Binding-site contacts:
Ligand atom C20 contacts residue SER123 of chain 2.A at 3.3 Å.
Ligand atom O1 contacts residue HIS49 of chain 3.A at 4.0 Å.
Ligand atom C1 contacts residue VAL124 of chain 2.A at 4.1 Å (hydrophobic).
Ligand atom C27 contacts residue ASP45 of chain 3.A at 4.2 Å.
Ligand atom O2 contacts residue PRO120 of chain 2.A at 3.6 Å.
Ligand atom C2 contacts residue VAL124 of chain 2.A at 3.8 Å (hydrophobic).
Ligand atom C16 contacts residue PRO120 of chain 2.A at 3.7 Å (hydrophobic).
Ligand atom C8 contacts residue THR127 of chain 2.A at 3.7 Å.
Ligand atom C27 contacts residue HIS49 of chain 3.A at 4.1 Å.
Ligand atom C26 contacts residue LEU35 of chain 3.A at 4.0 Å (hydrophobic).
Ligand atom C26 contacts residue ARG34 of chain 3.A at 4.0 Å.
Ligand atom C7 contacts residue VAL124 of chain 2.A at 4.3 Å (hydrophobic).
Ligand atom C28 contacts residue ARG48 of chain 3.A at 3.5 Å.
Ligand atom C20 contacts residue PRO120 of chain 2.A at 4.1 Å (hydrophobic).
Ligand atom C26 contacts residue PHE40 of chain 3.A at 4.2 Å (hydrophobic).
Ligand atom C26 contacts residue GLY31 of chain 3.A at 3.7 Å.
Ligand atom C22 contacts residue HIS49 of chain 3.A at 3.8 Å.
Ligand atom C27 contacts residue PHE40 of chain 3.A at 3.8 Å (hydrophobic).
Ligand atom C10 contacts residue LEU131 of chain 2.A at 3.8 Å (hydrophobic).
Ligand atom C8 contacts residue VAL124 of chain 2.A at 4.0 Å (hydrophobic).
Ligand atom C28 contacts residue PRO120 of chain 2.A at 4.0 Å (hydrophobic).
Ligand atom C23 contacts residue HIS49 of chain 3.A at 3.8 Å.
Ligand atom C23 contacts residue LEU35 of chain 3.A at 3.8 Å (hydrophobic).
Ligand atom C3 contacts residue VAL124 of chain 2.A at 4.1 Å (hydrophobic).
Ligand atom C15 contacts residue PRO120 of chain 2.A at 3.9 Å (hydrophobic).
Ligand atom C1 contacts residue THR127 of chain 2.A at 3.7 Å.
Ligand atom C22 contacts residue LEU35 of chain 3.A at 4.0 Å (hydrophobic).
Ligand atom C11 contacts residue LEU128 of chain 2.A at 4.0 Å (hydrophobic).
Ligand atom O2 contacts residue ARG48 of chain 3.A at 2.8 Å (salt-bridge).
Ligand atom C21 contacts residue SER123 of chain 2.A at 3.4 Å.
Ligand atom O1 contacts residue LEU35 of chain 3.A at 3.4 Å.
Ligand atom C13 contacts residue VAL124 of chain 2.A at 3.8 Å (hydrophobic).
Ligand atom O3 contacts residue ARG48 of chain 3.A at 2.8 Å (salt-bridge).
Ligand atom C17 contacts residue PRO120 of chain 2.A at 4.2 Å (hydrophobic).
Ligand atom C25 contacts residue GSH1 of chain 2.D at 3.9 Å.
Ligand atom C7 contacts residue THR127 of chain 2.A at 3.9 Å.
Ligand atom C11 contacts residue LEU131 of chain 2.A at 3.8 Å (hydrophobic).
Ligand atom C14 contacts residue VAL124 of chain 2.A at 4.2 Å (hydrophobic).
Ligand atom N1 contacts residue PRO120 of chain 2.A at 3.8 Å.
Ligand atom O2 contacts residue HIS49 of chain 3.A at 4.2 Å.

A small-molecule ligand and the protein it binds are described below.
Small molecule (SMILES): CC(C)Oc1ccc(-n2c(C(=O)O)cc3cc(-c4ccc(C(C)(C)C)cc4)ccc32)cc1

Sequence of chain 2.A:
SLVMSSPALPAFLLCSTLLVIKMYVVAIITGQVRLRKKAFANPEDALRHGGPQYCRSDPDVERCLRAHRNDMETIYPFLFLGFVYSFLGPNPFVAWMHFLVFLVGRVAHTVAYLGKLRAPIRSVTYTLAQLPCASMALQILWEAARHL

Sequence of chain 3.A:
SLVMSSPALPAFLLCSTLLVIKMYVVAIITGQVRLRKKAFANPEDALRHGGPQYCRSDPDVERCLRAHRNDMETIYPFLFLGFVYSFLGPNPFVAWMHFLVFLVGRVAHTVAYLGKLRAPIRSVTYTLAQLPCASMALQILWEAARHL